Sequence of chain 1.A:
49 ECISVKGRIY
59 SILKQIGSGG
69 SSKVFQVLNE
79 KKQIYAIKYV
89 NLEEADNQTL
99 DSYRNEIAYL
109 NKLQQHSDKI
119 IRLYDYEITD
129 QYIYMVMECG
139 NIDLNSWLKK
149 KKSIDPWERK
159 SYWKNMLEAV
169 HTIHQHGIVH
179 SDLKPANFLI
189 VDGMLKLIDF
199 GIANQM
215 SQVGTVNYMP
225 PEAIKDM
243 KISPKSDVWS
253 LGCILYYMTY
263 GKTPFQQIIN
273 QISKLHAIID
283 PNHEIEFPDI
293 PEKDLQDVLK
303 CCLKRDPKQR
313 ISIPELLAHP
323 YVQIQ

A protein and the small-molecule ligand that binds it are described below.
Small molecule (SMILES): Clc1ccc2c(NCC3CC3)ncnc2c1

Binding-site contacts:
Ligand atom CLAA contacts residue MET135 of chain 1.A at 3.8 Å.
Ligand atom C5 contacts residue LEU187 of chain 1.A at 3.9 Å (hydrophobic).
Ligand atom CLAA contacts residue 7PE1 of chain 1.C at 3.6 Å.
Ligand atom C6 contacts residue ILE64 of chain 1.A at 3.8 Å (hydrophobic).
Ligand atom N1 contacts residue LEU187 of chain 1.A at 4.0 Å.
Ligand atom C5 contacts residue CYS137 of chain 1.A at 3.9 Å (hydrophobic).
Ligand atom C2 contacts residue ILE64 of chain 1.A at 3.7 Å (hydrophobic).
Ligand atom CAE contacts residue ILE196 of chain 1.A at 4.1 Å (hydrophobic).
Ligand atom NAK contacts residue CYS137 of chain 1.A at 3.0 Å (h-bond).
Ligand atom CAB contacts residue LEU187 of chain 1.A at 4.1 Å (hydrophobic).
Ligand atom CAG contacts residue GLN74 of chain 1.A at 3.6 Å.
Ligand atom N3 contacts residue ILE64 of chain 1.A at 4.1 Å.
Ligand atom CAD contacts residue GLU136 of chain 1.A at 3.9 Å.
Ligand atom CAP contacts residue ILE64 of chain 1.A at 3.8 Å (hydrophobic).
Ligand atom CAP contacts residue ASN139 of chain 1.A at 4.2 Å.
Ligand atom CLAA contacts residue ILE196 of chain 1.A at 4.0 Å.
Ligand atom CAH contacts residue GLY138 of chain 1.A at 4.2 Å.
Ligand atom NAK contacts residue ILE64 of chain 1.A at 4.1 Å.
Ligand atom CLAA contacts residue ILE119 of chain 1.A at 3.9 Å.
Ligand atom C2 contacts residue ASP141 of chain 1.A at 4.2 Å.
Ligand atom CAL contacts residue VAL72 of chain 1.A at 4.2 Å (hydrophobic).
Ligand atom CAH contacts residue ASN139 of chain 1.A at 3.7 Å.
Ligand atom CAB contacts residue ILE119 of chain 1.A at 4.1 Å (hydrophobic).
Ligand atom C6 contacts residue CYS137 of chain 1.A at 3.9 Å (hydrophobic).
Ligand atom CAG contacts residue CYS137 of chain 1.A at 3.8 Å (hydrophobic).
Ligand atom CAH contacts residue LEU187 of chain 1.A at 4.0 Å (hydrophobic).
Ligand atom CAB contacts residue GLU136 of chain 1.A at 3.5 Å.
Ligand atom CAH contacts residue CYS137 of chain 1.A at 3.8 Å (hydrophobic).
Ligand atom CAD contacts residue ALA84 of chain 1.A at 3.9 Å (hydrophobic).
Ligand atom CAB contacts residue ALA84 of chain 1.A at 3.5 Å (hydrophobic).
Ligand atom CAD contacts residue LEU187 of chain 1.A at 3.7 Å (hydrophobic).
Ligand atom CAD contacts residue CYS137 of chain 1.A at 3.1 Å (hydrophobic).
Ligand atom CAH contacts residue ILE140 of chain 1.A at 3.9 Å (hydrophobic).
Ligand atom NAK contacts residue LEU187 of chain 1.A at 3.5 Å.
Ligand atom C6 contacts residue LEU187 of chain 1.A at 3.6 Å (hydrophobic).
Ligand atom CAL contacts residue ILE119 of chain 1.A at 4.2 Å (hydrophobic).
Ligand atom CAB contacts residue CYS137 of chain 1.A at 4.1 Å (hydrophobic).
Ligand atom CAG contacts residue ILE64 of chain 1.A at 3.7 Å (hydrophobic).
Ligand atom CAF contacts residue ASN139 of chain 1.A at 3.4 Å.
Ligand atom N1 contacts residue ILE64 of chain 1.A at 3.5 Å.